Sequence of chain 1.A:
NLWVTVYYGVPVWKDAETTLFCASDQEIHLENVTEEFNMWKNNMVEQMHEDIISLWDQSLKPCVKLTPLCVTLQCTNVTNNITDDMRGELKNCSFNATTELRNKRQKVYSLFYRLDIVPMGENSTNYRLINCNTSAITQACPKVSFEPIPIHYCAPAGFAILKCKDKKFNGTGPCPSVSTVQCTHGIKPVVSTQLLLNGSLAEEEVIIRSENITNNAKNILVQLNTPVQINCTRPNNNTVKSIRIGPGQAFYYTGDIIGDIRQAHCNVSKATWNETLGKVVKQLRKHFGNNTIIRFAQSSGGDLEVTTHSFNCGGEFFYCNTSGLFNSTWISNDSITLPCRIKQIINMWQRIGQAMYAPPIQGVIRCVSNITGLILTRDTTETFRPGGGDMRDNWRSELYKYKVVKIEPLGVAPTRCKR

This protein binds this small molecule.
Small molecule (SMILES): CC(=O)N[C@@H]1[C@@H](O)[C@H](O)[C@@H](CO)O[C@H]1O

Binding-site contacts:
Ligand atom O7 contacts residue THR129 of chain 1.A at 3.3 Å (h-bond).
Ligand atom C8 contacts residue GLN131 of chain 1.A at 3.6 Å.
Ligand atom O3 contacts residue GLN131 of chain 1.A at 3.2 Å (h-bond).
Ligand atom C1 contacts residue ASN153 of chain 1.A at 1.5 Å.
Ligand atom C8 contacts residue THR129 of chain 1.A at 3.2 Å.
Ligand atom N2 contacts residue ASN153 of chain 1.A at 2.9 Å (h-bond).
Ligand atom O5 contacts residue ASN153 of chain 1.A at 2.4 Å (h-bond).
Ligand atom C7 contacts residue GLN131 of chain 1.A at 3.7 Å.
Ligand atom C8 contacts residue PHE152 of chain 1.A at 4.0 Å (hydrophobic).
Ligand atom C3 contacts residue GLN131 of chain 1.A at 4.4 Å.
Ligand atom C7 contacts residue THR129 of chain 1.A at 4.1 Å.
Ligand atom N2 contacts residue GLN131 of chain 1.A at 4.0 Å.
Ligand atom C2 contacts residue ASN153 of chain 1.A at 2.5 Å.
Ligand atom C3 contacts residue ASN153 of chain 1.A at 3.9 Å.
Ligand atom O7 contacts residue ASN153 of chain 1.A at 4.1 Å.
Ligand atom C7 contacts residue ASN153 of chain 1.A at 3.7 Å.
Ligand atom O7 contacts residue GLN131 of chain 1.A at 3.9 Å.
Ligand atom C8 contacts residue LEU130 of chain 1.A at 4.2 Å (hydrophobic).
Ligand atom C5 contacts residue ASN153 of chain 1.A at 3.8 Å.
Ligand atom C8 contacts residue SER151 of chain 1.A at 3.4 Å.
Ligand atom C4 contacts residue ASN153 of chain 1.A at 4.3 Å.